Binding-site contacts:
Ligand atom C1 contacts residue SER31 of chain 1.E at 3.9 Å.
Ligand atom C7 contacts residue SER31 of chain 1.E at 4.3 Å.
Ligand atom N2 contacts residue THR598 of chain 1.F at 3.7 Å.
Ligand atom C1 contacts residue ASN596 of chain 1.F at 1.4 Å.
Ligand atom O7 contacts residue SER31 of chain 1.E at 4.2 Å.
Ligand atom O5 contacts residue THR598 of chain 1.F at 4.3 Å.
Ligand atom C1 contacts residue THR598 of chain 1.F at 3.4 Å.
Ligand atom C2 contacts residue ASN596 of chain 1.F at 2.4 Å.
Ligand atom N2 contacts residue SER31 of chain 1.E at 4.1 Å.
Ligand atom C3 contacts residue THR598 of chain 1.F at 4.3 Å.
Ligand atom O5 contacts residue ASN596 of chain 1.F at 2.3 Å (h-bond).
Ligand atom O7 contacts residue PHE54 of chain 1.E at 4.4 Å.
Ligand atom C6 contacts residue GLY599 of chain 1.F at 4.5 Å.
Ligand atom O7 contacts residue THR30 of chain 1.E at 3.0 Å (h-bond).
Ligand atom O5 contacts residue SER31 of chain 1.E at 4.3 Å.
Ligand atom C7 contacts residue ASN596 of chain 1.F at 4.1 Å.
Ligand atom C5 contacts residue GLY599 of chain 1.F at 4.3 Å.
Ligand atom O5 contacts residue GLY599 of chain 1.F at 4.4 Å.
Ligand atom N2 contacts residue PHE54 of chain 1.E at 4.0 Å.
Ligand atom O6 contacts residue ASN596 of chain 1.F at 4.4 Å.
Ligand atom C3 contacts residue ASN596 of chain 1.F at 3.8 Å.
Ligand atom N2 contacts residue ASN596 of chain 1.F at 3.0 Å (h-bond).
Ligand atom C2 contacts residue THR598 of chain 1.F at 4.0 Å.
Ligand atom C5 contacts residue ASN596 of chain 1.F at 3.6 Å.
Ligand atom C8 contacts residue PHE54 of chain 1.E at 3.4 Å (hydrophobic).
Ligand atom C7 contacts residue PHE54 of chain 1.E at 3.8 Å (hydrophobic).
Ligand atom C1 contacts residue GLY599 of chain 1.F at 4.3 Å.
Ligand atom C2 contacts residue SER31 of chain 1.E at 3.7 Å.
Ligand atom C7 contacts residue THR30 of chain 1.E at 3.9 Å.
Ligand atom C4 contacts residue ASN596 of chain 1.F at 4.2 Å.
Ligand atom O6 contacts residue GLY599 of chain 1.F at 4.3 Å.

Sequence of chain 1.F:
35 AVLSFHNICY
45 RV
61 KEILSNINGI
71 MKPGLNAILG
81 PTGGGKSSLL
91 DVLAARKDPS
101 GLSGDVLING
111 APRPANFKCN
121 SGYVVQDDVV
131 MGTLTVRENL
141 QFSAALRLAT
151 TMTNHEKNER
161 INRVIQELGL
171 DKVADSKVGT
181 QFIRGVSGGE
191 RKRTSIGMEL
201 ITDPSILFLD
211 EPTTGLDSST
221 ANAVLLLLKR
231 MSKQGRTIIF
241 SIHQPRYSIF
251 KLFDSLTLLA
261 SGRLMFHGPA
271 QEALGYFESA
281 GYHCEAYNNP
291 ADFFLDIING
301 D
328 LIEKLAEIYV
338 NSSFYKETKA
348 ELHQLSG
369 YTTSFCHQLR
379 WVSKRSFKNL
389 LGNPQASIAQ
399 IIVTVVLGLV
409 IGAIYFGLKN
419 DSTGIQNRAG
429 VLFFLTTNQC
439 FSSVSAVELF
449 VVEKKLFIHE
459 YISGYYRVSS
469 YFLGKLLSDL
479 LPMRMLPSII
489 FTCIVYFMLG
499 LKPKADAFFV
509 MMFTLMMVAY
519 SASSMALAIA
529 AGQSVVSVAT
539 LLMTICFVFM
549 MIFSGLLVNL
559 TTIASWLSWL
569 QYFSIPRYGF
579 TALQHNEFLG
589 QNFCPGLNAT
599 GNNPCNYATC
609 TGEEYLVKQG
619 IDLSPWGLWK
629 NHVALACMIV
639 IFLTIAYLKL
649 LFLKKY

The small molecule below binds the protein below.
Small molecule (SMILES): CC(=O)N[C@H]1[C@H](O[C@H]2[C@H](O)[C@@H](NC(C)=O)CO[C@@H]2CO)O[C@H](CO)[C@@H](O)[C@@H]1O

Sequence of chain 1.E:
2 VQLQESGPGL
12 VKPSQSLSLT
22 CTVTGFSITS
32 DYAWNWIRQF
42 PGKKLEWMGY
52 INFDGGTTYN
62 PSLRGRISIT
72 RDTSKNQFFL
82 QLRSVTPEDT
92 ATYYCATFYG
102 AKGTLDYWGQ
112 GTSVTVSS